Sequence of chain 1.C:
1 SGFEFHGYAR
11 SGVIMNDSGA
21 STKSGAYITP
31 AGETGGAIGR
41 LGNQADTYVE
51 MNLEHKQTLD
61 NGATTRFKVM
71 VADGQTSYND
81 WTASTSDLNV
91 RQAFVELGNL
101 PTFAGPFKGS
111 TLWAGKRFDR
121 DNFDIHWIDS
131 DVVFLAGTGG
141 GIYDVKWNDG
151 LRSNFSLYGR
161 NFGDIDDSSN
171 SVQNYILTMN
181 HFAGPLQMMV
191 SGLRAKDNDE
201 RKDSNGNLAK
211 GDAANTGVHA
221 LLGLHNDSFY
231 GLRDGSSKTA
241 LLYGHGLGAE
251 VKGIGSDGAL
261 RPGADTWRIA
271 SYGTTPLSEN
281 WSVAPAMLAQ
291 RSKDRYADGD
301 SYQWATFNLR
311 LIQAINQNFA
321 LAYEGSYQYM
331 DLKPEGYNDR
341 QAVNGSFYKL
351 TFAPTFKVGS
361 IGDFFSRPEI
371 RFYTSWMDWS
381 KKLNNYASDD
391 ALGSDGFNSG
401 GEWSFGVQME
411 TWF

Binding-site contacts:
Ligand atom O5 contacts residue GLU50 of chain 1.C at 3.1 Å (salt-bridge).
Ligand atom O3 contacts residue TYR8 of chain 1.C at 3.4 Å (h-bond).
Ligand atom C2 contacts residue ASP129 of chain 1.C at 3.7 Å.
Ligand atom C2 contacts residue ARG91 of chain 1.C at 3.6 Å.
Ligand atom O6 contacts residue FRU2 of chain 1.G at 3.1 Å (h-bond).
Ligand atom C1 contacts residue TYR48 of chain 1.C at 3.5 Å (hydrophobic).
Ligand atom C4 contacts residue TYR8 of chain 1.C at 3.6 Å (hydrophobic).
Ligand atom C5 contacts residue ARG91 of chain 1.C at 3.6 Å.
Ligand atom C6 contacts residue GLU50 of chain 1.C at 3.1 Å.
Ligand atom O2 contacts residue ASP129 of chain 1.C at 3.1 Å (salt-bridge).
Ligand atom C2 contacts residue ARG10 of chain 1.C at 2.8 Å.
Ligand atom O3 contacts residue ARG10 of chain 1.C at 2.5 Å (salt-bridge).
Ligand atom O4 contacts residue GLC1 of chain 1.G at 2.6 Å (h-bond).
Ligand atom O2 contacts residue ARG10 of chain 1.C at 2.6 Å (salt-bridge).
Ligand atom O1 contacts residue ARG91 of chain 1.C at 3.1 Å (salt-bridge).
Ligand atom O5 contacts residue TYR48 of chain 1.C at 3.6 Å.
Ligand atom O4 contacts residue ARG40 of chain 1.C at 3.2 Å (salt-bridge).
Ligand atom O4 contacts residue ASP131 of chain 1.C at 2.9 Å (salt-bridge).
Ligand atom C4 contacts residue ASP131 of chain 1.C at 3.7 Å.
Ligand atom O4 contacts residue TYR8 of chain 1.C at 3.5 Å.
Ligand atom C5 contacts residue GLU50 of chain 1.C at 3.7 Å.
Ligand atom C3 contacts residue ARG10 of chain 1.C at 3.2 Å.
Ligand atom O6 contacts residue GLC1 of chain 1.G at 2.6 Å (h-bond).
Ligand atom C6 contacts residue PHE118 of chain 1.C at 3.3 Å (hydrophobic).
Ligand atom C1 contacts residue ARG91 of chain 1.C at 3.1 Å.
Ligand atom O5 contacts residue ARG91 of chain 1.C at 2.9 Å (salt-bridge).
Ligand atom C6 contacts residue GLU50 of chain 1.C at 3.7 Å.
Ligand atom C4 contacts residue GLC1 of chain 1.G at 3.7 Å.
Ligand atom C6 contacts residue GLC1 of chain 1.G at 3.4 Å.
Ligand atom C5 contacts residue PHE118 of chain 1.C at 3.8 Å (hydrophobic).
Ligand atom O4 contacts residue PHE134 of chain 1.C at 3.6 Å.
Ligand atom O6 contacts residue FRU2 of chain 1.G at 2.9 Å (h-bond).
Ligand atom C3 contacts residue ASP131 of chain 1.C at 3.4 Å.
Ligand atom C3 contacts residue ASP129 of chain 1.C at 2.9 Å.
Ligand atom C1 contacts residue GLU50 of chain 1.C at 3.8 Å.
Ligand atom C2 contacts residue TYR48 of chain 1.C at 3.7 Å (hydrophobic).
Ligand atom O3 contacts residue ASP129 of chain 1.C at 2.8 Å (salt-bridge).
Ligand atom O5 contacts residue GLU50 of chain 1.C at 3.1 Å (salt-bridge).
Ligand atom O3 contacts residue ARG40 of chain 1.C at 2.6 Å (salt-bridge).
Ligand atom O3 contacts residue ASP131 of chain 1.C at 2.7 Å (salt-bridge).

This protein binds this small molecule.
Small molecule (SMILES): OC[C@H]1O[C@@](CO)(O[C@H]2O[C@H](CO)[C@@H](O)[C@H](O)[C@H]2O)[C@@H](O)[C@@H]1O